A protein and the small-molecule ligand that binds it are described below.
Small molecule (SMILES): CC(=O)N[C@@H]1[C@@H](O)[C@H](O)[C@@H](CO)O[C@H]1O

Sequence of chain 1.A:
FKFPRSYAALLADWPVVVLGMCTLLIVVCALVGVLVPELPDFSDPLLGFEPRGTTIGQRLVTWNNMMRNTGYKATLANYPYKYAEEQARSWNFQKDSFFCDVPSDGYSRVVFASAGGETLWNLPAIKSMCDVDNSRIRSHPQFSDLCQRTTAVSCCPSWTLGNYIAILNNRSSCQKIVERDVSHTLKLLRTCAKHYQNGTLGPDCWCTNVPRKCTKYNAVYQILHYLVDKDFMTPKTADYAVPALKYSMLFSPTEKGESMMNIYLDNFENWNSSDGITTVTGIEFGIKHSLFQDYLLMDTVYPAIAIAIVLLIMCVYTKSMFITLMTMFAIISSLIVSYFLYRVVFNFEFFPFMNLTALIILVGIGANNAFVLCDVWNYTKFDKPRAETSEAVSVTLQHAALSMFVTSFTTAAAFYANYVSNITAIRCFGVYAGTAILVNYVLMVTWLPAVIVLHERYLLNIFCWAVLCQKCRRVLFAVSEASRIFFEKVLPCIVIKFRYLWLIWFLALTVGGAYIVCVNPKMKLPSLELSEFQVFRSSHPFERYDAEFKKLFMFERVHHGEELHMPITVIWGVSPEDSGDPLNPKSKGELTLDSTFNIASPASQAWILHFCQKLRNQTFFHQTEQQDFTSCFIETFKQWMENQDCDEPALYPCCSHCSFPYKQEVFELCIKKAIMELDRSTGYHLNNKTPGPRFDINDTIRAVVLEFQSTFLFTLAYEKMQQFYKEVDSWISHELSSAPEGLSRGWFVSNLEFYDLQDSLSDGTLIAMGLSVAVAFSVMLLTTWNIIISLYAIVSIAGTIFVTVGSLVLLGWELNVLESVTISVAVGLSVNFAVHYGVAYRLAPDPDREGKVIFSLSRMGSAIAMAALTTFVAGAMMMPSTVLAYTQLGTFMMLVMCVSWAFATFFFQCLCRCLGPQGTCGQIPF

Binding-site contacts:
Ligand atom O6 contacts residue HIS658 of chain 1.A at 4.2 Å.
Ligand atom C5 contacts residue ASN665 of chain 1.A at 3.7 Å.
Ligand atom C4 contacts residue ASN665 of chain 1.A at 4.2 Å.
Ligand atom O6 contacts residue GLN661 of chain 1.A at 3.2 Å.
Ligand atom C2 contacts residue ASN665 of chain 1.A at 2.5 Å.
Ligand atom O7 contacts residue ASN665 of chain 1.A at 3.2 Å (h-bond).
Ligand atom C7 contacts residue ASN665 of chain 1.A at 3.5 Å.
Ligand atom O5 contacts residue ASN665 of chain 1.A at 2.3 Å (h-bond).
Ligand atom C1 contacts residue ASN665 of chain 1.A at 1.4 Å.
Ligand atom N2 contacts residue ASN665 of chain 1.A at 3.0 Å (h-bond).
Ligand atom O5 contacts residue GLN661 of chain 1.A at 4.0 Å.
Ligand atom C3 contacts residue ASN665 of chain 1.A at 3.8 Å.
Ligand atom O6 contacts residue LYS662 of chain 1.A at 3.7 Å.
Ligand atom C6 contacts residue GLN661 of chain 1.A at 3.6 Å.